The small molecule below binds the protein below.
Small molecule (SMILES): O=C(O)C1=Cc2cc(Cl)cc(Cl)c2O[C@@H]1C(F)(F)F

Binding-site contacts:
Ligand atom C10 contacts residue VAL318 of chain 1.B at 4.0 Å (hydrophobic).
Ligand atom F3 contacts residue TRP356 of chain 1.B at 4.1 Å.
Ligand atom C10 contacts residue TYR354 of chain 1.B at 3.5 Å (hydrophobic).
Ligand atom C1 contacts residue ALA496 of chain 1.B at 3.5 Å (hydrophobic).
Ligand atom C1 contacts residue VAL318 of chain 1.B at 3.5 Å (hydrophobic).
Ligand atom F1 contacts residue PHE487 of chain 1.B at 3.5 Å.
Ligand atom C4 contacts residue ALA496 of chain 1.B at 3.5 Å (hydrophobic).
Ligand atom C6 contacts residue VAL318 of chain 1.B at 3.8 Å (hydrophobic).
Ligand atom O13 contacts residue TYR354 of chain 1.B at 3.7 Å.
Ligand atom O11 contacts residue LEU321 of chain 1.B at 4.0 Å.
Ligand atom O12 contacts residue LEU321 of chain 1.B at 3.9 Å.
Ligand atom O12 contacts residue TYR354 of chain 1.B at 2.5 Å (h-bond).
Ligand atom C10 contacts residue SER499 of chain 1.B at 3.6 Å.
Ligand atom C9 contacts residue LEU321 of chain 1.B at 3.9 Å (hydrophobic).
Ligand atom O12 contacts residue TRP356 of chain 1.B at 3.5 Å.
Ligand atom O13 contacts residue VAL318 of chain 1.B at 3.7 Å.
Ligand atom CL2 contacts residue SER322 of chain 1.B at 3.6 Å.
Ligand atom C5 contacts residue TYR324 of chain 1.B at 3.6 Å (hydrophobic).
Ligand atom C2 contacts residue VAL318 of chain 1.B at 4.1 Å (hydrophobic).
Ligand atom C7 contacts residue VAL318 of chain 1.B at 3.5 Å (hydrophobic).
Ligand atom C4 contacts residue VAL318 of chain 1.B at 3.9 Å (hydrophobic).
Ligand atom F2 contacts residue MET491 of chain 1.B at 3.9 Å.
Ligand atom C5 contacts residue ALA496 of chain 1.B at 4.0 Å (hydrophobic).
Ligand atom F2 contacts residue VAL492 of chain 1.B at 3.5 Å.
Ligand atom CL1 contacts residue ALA496 of chain 1.B at 3.9 Å.
Ligand atom F1 contacts residue VAL492 of chain 1.B at 4.0 Å.
Ligand atom F2 contacts residue GLY495 of chain 1.B at 3.3 Å.
Ligand atom C2 contacts residue VAL492 of chain 1.B at 4.0 Å (hydrophobic).
Ligand atom C7 contacts residue SER499 of chain 1.B at 3.7 Å.
Ligand atom F1 contacts residue MET491 of chain 1.B at 3.9 Å.
Ligand atom CL1 contacts residue LEU500 of chain 1.B at 3.8 Å.
Ligand atom F2 contacts residue ALA496 of chain 1.B at 3.0 Å.
Ligand atom C3 contacts residue ALA496 of chain 1.B at 3.9 Å (hydrophobic).
Ligand atom O13 contacts residue SER499 of chain 1.B at 2.6 Å (h-bond).
Ligand atom O12 contacts residue TYR317 of chain 1.B at 3.9 Å.
Ligand atom F3 contacts residue GLY495 of chain 1.B at 3.5 Å.
Ligand atom CL2 contacts residue VAL492 of chain 1.B at 3.5 Å.
Ligand atom CL1 contacts residue ARG89 of chain 1.B at 3.7 Å.
Ligand atom C3 contacts residue VAL318 of chain 1.B at 3.4 Å (hydrophobic).
Ligand atom C8 contacts residue VAL318 of chain 1.B at 3.9 Å (hydrophobic).

Sequence of chain 1.B:
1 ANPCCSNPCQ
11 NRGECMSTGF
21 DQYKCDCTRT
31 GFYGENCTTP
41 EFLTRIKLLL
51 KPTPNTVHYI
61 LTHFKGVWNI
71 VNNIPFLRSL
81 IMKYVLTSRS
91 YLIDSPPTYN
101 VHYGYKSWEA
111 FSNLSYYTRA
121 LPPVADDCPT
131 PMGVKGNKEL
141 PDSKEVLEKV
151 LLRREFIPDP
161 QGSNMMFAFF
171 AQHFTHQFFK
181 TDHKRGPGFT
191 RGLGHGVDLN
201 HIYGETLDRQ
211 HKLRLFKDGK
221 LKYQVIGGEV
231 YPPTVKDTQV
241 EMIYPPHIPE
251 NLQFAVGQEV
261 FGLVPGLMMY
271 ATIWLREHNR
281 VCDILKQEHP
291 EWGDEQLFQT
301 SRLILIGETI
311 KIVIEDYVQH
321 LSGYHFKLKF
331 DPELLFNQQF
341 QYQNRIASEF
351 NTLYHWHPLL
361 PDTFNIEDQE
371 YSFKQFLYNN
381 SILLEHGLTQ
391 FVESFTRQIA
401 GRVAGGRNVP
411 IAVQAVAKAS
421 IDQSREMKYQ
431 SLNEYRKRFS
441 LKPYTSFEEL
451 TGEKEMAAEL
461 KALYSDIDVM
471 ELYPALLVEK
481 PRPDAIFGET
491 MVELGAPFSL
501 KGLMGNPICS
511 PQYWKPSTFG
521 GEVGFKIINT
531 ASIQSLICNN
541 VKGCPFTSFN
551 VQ